Sequence of chain 1.A:
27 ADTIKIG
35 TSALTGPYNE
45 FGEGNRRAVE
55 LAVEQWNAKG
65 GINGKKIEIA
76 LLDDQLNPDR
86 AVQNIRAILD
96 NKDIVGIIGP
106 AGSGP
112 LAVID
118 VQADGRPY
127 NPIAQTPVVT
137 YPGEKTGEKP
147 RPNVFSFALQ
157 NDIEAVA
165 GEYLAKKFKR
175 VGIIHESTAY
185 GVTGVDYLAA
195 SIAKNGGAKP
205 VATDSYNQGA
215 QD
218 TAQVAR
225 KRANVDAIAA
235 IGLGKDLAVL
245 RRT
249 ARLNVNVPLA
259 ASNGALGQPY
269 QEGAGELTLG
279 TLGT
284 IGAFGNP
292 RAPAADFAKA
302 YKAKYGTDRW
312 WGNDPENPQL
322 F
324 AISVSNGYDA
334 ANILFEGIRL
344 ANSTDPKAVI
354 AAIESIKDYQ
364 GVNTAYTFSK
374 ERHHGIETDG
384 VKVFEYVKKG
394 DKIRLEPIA

Binding-site contacts:
Ligand atom C1 contacts residue GLY107 of chain 1.A at 4.3 Å.
Ligand atom C3 contacts residue LEU237 of chain 1.A at 4.3 Å (hydrophobic).
Ligand atom C1 contacts residue TYR184 of chain 1.A at 3.9 Å (hydrophobic).
Ligand atom C4 contacts residue ILE129 of chain 1.A at 3.4 Å (hydrophobic).
Ligand atom O3 contacts residue TYR184 of chain 1.A at 3.7 Å.
Ligand atom C3 contacts residue TYR184 of chain 1.A at 4.0 Å (hydrophobic).
Ligand atom O3 contacts residue GLY262 of chain 1.A at 3.6 Å.
Ligand atom C6 contacts residue GLY107 of chain 1.A at 3.9 Å.
Ligand atom C3 contacts residue GLY262 of chain 1.A at 4.2 Å.
Ligand atom C2 contacts residue TYR184 of chain 1.A at 3.7 Å (hydrophobic).
Ligand atom O3 contacts residue ILE325 of chain 1.A at 3.3 Å.
Ligand atom C6 contacts residue LEU237 of chain 1.A at 4.0 Å (hydrophobic).
Ligand atom C5 contacts residue LEU237 of chain 1.A at 3.6 Å (hydrophobic).
Ligand atom C1 contacts residue ALA130 of chain 1.A at 4.5 Å (hydrophobic).
Ligand atom O2' contacts residue THR132 of chain 1.A at 4.3 Å.
Ligand atom C6 contacts residue ILE129 of chain 1.A at 4.0 Å (hydrophobic).
Ligand atom C4 contacts residue GLY262 of chain 1.A at 4.1 Å.
Ligand atom C2 contacts residue GLN131 of chain 1.A at 3.6 Å.
Ligand atom C1' contacts residue GLY107 of chain 1.A at 3.9 Å.
Ligand atom C3 contacts residue GLN131 of chain 1.A at 3.7 Å.
Ligand atom O3 contacts residue ILE129 of chain 1.A at 4.3 Å.
Ligand atom O1' contacts residue SER108 of chain 1.A at 2.7 Å (h-bond).
Ligand atom O2' contacts residue TYR184 of chain 1.A at 3.4 Å.
Ligand atom C2 contacts residue ILE129 of chain 1.A at 4.1 Å (hydrophobic).
Ligand atom O1' contacts residue TYR184 of chain 1.A at 3.4 Å.
Ligand atom C5 contacts residue ILE129 of chain 1.A at 3.6 Å (hydrophobic).
Ligand atom C4 contacts residue LEU237 of chain 1.A at 3.8 Å (hydrophobic).
Ligand atom O3 contacts residue GLN131 of chain 1.A at 2.6 Å (h-bond).
Ligand atom C1' contacts residue SER108 of chain 1.A at 3.4 Å.
Ligand atom C3 contacts residue ILE129 of chain 1.A at 3.7 Å (hydrophobic).
Ligand atom C1' contacts residue ALA130 of chain 1.A at 4.1 Å (hydrophobic).
Ligand atom C1 contacts residue ILE129 of chain 1.A at 4.2 Å (hydrophobic).
Ligand atom O2' contacts residue SER108 of chain 1.A at 2.7 Å (h-bond).
Ligand atom O2' contacts residue ALA130 of chain 1.A at 3.5 Å.
Ligand atom C5 contacts residue PHE45 of chain 1.A at 3.7 Å (hydrophobic).
Ligand atom O1' contacts residue GLY107 of chain 1.A at 3.3 Å.
Ligand atom C4 contacts residue PHE45 of chain 1.A at 3.5 Å (hydrophobic).
Ligand atom C1' contacts residue TYR184 of chain 1.A at 3.5 Å (hydrophobic).
Ligand atom C1' contacts residue GLN131 of chain 1.A at 4.0 Å.
Ligand atom O2' contacts residue GLN131 of chain 1.A at 2.9 Å (h-bond).

This small molecule binds to this protein.
Small molecule (SMILES): O=C(O)c1cccc(O)c1